Sequence of chain 1.B:
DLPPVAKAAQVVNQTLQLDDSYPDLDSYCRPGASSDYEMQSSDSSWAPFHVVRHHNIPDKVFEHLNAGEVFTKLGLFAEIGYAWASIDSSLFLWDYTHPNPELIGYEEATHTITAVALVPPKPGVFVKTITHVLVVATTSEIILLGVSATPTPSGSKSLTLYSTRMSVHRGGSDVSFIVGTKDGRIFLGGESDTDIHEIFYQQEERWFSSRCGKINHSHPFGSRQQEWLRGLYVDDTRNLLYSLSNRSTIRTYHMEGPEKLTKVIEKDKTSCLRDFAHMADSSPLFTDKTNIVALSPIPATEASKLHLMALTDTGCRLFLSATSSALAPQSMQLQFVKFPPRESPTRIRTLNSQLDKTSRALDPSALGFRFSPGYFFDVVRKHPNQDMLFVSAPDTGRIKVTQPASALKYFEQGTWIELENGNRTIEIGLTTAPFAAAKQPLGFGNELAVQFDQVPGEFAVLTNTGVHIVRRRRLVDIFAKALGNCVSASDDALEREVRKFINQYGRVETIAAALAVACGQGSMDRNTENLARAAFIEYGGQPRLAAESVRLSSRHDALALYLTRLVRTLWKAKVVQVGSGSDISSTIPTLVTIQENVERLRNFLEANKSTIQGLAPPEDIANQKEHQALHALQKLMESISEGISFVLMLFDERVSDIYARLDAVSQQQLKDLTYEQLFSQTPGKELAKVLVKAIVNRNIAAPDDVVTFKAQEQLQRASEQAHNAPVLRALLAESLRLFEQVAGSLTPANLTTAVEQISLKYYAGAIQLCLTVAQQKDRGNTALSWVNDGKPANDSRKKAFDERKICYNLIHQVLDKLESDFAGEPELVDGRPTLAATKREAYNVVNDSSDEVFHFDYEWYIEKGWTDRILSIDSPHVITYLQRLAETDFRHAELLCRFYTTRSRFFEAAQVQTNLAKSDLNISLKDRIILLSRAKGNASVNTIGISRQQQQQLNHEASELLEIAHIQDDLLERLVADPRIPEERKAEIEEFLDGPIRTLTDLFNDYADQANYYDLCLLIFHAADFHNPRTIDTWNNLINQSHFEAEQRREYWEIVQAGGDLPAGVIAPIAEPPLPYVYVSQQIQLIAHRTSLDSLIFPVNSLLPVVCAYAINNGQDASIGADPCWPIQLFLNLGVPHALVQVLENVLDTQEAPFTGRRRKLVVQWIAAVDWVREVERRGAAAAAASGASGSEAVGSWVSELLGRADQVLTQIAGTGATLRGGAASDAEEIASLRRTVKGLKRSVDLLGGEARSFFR

Sequence of chain 1.E:
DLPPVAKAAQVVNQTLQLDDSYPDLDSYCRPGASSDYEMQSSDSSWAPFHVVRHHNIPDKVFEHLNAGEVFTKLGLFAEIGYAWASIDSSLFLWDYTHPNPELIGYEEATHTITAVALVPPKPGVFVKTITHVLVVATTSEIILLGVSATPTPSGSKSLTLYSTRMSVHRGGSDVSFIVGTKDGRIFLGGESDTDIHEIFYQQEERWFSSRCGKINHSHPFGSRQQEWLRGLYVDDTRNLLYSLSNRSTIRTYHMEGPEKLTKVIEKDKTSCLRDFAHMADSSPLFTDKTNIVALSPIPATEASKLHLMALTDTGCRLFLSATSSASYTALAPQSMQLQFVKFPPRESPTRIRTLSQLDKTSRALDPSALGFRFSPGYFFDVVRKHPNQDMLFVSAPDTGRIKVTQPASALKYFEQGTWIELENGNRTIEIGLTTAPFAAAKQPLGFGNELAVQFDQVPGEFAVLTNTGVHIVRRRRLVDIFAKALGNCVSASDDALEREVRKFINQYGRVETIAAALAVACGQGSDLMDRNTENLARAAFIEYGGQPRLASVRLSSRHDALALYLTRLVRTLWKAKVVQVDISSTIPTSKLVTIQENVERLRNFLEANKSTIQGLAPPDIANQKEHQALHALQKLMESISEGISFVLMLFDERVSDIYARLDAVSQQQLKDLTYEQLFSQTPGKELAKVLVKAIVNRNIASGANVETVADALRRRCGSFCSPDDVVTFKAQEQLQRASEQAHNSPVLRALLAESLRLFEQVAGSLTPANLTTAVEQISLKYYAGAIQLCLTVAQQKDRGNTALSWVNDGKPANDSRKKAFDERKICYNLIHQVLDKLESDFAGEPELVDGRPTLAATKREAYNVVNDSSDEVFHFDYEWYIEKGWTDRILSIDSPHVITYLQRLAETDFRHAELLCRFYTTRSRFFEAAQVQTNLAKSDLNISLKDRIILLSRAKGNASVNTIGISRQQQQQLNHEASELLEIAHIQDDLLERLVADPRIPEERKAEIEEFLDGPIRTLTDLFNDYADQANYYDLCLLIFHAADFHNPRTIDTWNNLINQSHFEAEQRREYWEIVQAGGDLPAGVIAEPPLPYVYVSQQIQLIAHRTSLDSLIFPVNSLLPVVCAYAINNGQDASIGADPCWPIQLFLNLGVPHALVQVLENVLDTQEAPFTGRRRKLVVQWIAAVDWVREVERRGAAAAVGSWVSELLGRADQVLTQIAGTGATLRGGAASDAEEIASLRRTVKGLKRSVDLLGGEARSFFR

Binding-site contacts:
Ligand atom CG contacts residue TYR1075 of chain 1.B at 2.6 Å (hydrophobic).
Ligand atom CG contacts residue ASN1074 of chain 1.B at 2.5 Å.
Ligand atom O contacts residue TYR1076 of chain 1.B at 2.3 Å (h-bond).
Ligand atom NH1 contacts residue TYR1076 of chain 1.B at 1.9 Å (h-bond).
Ligand atom CB contacts residue TYR1075 of chain 1.B at 2.8 Å (hydrophobic).
Ligand atom O contacts residue ALA1073 of chain 1.B at 2.7 Å.
Ligand atom N contacts residue GLY105 of chain 1.E at 2.8 Å (h-bond).
Ligand atom C contacts residue ASN1074 of chain 1.B at 0.8 Å.
Ligand atom CB contacts residue ASN1074 of chain 1.B at 1.8 Å.
Ligand atom CG contacts residue TYR1076 of chain 1.B at 2.4 Å (hydrophobic).
Ligand atom C contacts residue ALA1073 of chain 1.B at 2.9 Å (hydrophobic).
Ligand atom CA contacts residue TYR1075 of chain 1.B at 2.5 Å (hydrophobic).
Ligand atom NH1 contacts residue LEU1080 of chain 1.B at 2.6 Å (h-bond).
Ligand atom NE contacts residue CYS1079 of chain 1.B at 2.3 Å (h-bond).
Ligand atom OE1 contacts residue ARG165 of chain 1.E at 2.9 Å (salt-bridge).
Ligand atom NH2 contacts residue CYS1079 of chain 1.B at 2.0 Å.
Ligand atom O contacts residue VAL127 of chain 1.E at 2.5 Å (h-bond).
Ligand atom CA contacts residue ASN1074 of chain 1.B at 0.6 Å.
Ligand atom NH1 contacts residue THR1097 of chain 1.B at 2.8 Å.
Ligand atom NE contacts residue TYR1076 of chain 1.B at 2.0 Å.
Ligand atom CG contacts residue ASN1074 of chain 1.B at 2.7 Å.
Ligand atom CA contacts residue ALA1073 of chain 1.B at 3.0 Å (hydrophobic).
Ligand atom CZ contacts residue TYR1076 of chain 1.B at 2.8 Å (hydrophobic).
Ligand atom N contacts residue ASN1074 of chain 1.B at 0.9 Å.
Ligand atom O contacts residue ASN1074 of chain 1.B at 1.6 Å (h-bond).
Ligand atom NH1 contacts residue CYS1079 of chain 1.B at 1.7 Å.
Ligand atom CD contacts residue TYR1076 of chain 1.B at 2.3 Å (hydrophobic).
Ligand atom CZ contacts residue THR1097 of chain 1.B at 2.9 Å.
Ligand atom CB contacts residue ASN1074 of chain 1.B at 1.7 Å.
Ligand atom O contacts residue ASP1071 of chain 1.B at 2.9 Å (salt-bridge).
Ligand atom N contacts residue ALA1073 of chain 1.B at 2.0 Å.
Ligand atom O contacts residue ASN1074 of chain 1.B at 2.1 Å (h-bond).
Ligand atom CA contacts residue ASN1074 of chain 1.B at 0.2 Å.
Ligand atom C contacts residue ASN1074 of chain 1.B at 1.5 Å.
Ligand atom N contacts residue TYR1075 of chain 1.B at 1.5 Å (h-bond).
Ligand atom CB contacts residue TYR1076 of chain 1.B at 2.9 Å (hydrophobic).
Ligand atom CD contacts residue CYS1079 of chain 1.B at 2.6 Å (hydrophobic).
Ligand atom N contacts residue ASN1074 of chain 1.B at 2.3 Å (h-bond).
Ligand atom CZ contacts residue CYS1079 of chain 1.B at 1.6 Å (hydrophobic).
Ligand atom N contacts residue ASN1074 of chain 1.B at 1.0 Å.

This protein binds this small molecule.
Small molecule (SMILES): CSCC[C@H](NC(=O)[C@@H]1CCCN1C(=O)[C@H](CC(C)C)NC(=O)[C@H](CC(C)C)NC(=O)[C@H](CCCCN)NC(=O)[C@H](C)NC(=O)[C@H](CCCCN)NC(=O)[C@@H](N)CCCN=C(N)N)C(=O)N[C@@H](CCC(=O)O)C(=O)N[C@@H](CCC(=O)O)C(=O)N[C@@H](C)C(=O)N[C@@H](CC(C)C)C(=O)N[C@@H](CC(C)C)C(=O)N1CCC[C@H]1C=O